This small molecule binds to this protein.
Small molecule (SMILES): Nc1ncnc2c1ncn2[C@@H]1O[C@H](CO[P](=O)(O)O[P](=O)(O)NP(=O)(O)O)[C@@H](O)[C@H]1O

Sequence of chain 1.A:
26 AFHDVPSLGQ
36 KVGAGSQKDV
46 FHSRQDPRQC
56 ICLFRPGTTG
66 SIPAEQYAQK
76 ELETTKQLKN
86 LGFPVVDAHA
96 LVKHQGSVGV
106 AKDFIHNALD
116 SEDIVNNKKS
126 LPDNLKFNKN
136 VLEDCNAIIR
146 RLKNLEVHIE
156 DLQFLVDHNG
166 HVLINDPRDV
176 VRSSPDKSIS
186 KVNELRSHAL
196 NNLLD

Binding-site contacts:
Ligand atom C2 contacts residue PHE109 of chain 1.A at 3.6 Å (hydrophobic).
Ligand atom N6 contacts residue ASP108 of chain 1.A at 2.8 Å (salt-bridge).
Ligand atom C6 contacts residue LEU160 of chain 1.A at 3.6 Å (hydrophobic).
Ligand atom O5' contacts residue VAL45 of chain 1.A at 3.6 Å.
Ligand atom O4' contacts residue GLY38 of chain 1.A at 3.6 Å.
Ligand atom N3B contacts residue ASP171 of chain 1.A at 3.7 Å.
Ligand atom O1A contacts residue LYS43 of chain 1.A at 3.6 Å.
Ligand atom O1A contacts residue ASP171 of chain 1.A at 2.4 Å (salt-bridge).
Ligand atom C6 contacts residue ASP108 of chain 1.A at 3.7 Å.
Ligand atom O2B contacts residue SER41 of chain 1.A at 3.0 Å (h-bond).
Ligand atom N1 contacts residue ASP108 of chain 1.A at 3.8 Å.
Ligand atom N1 contacts residue PHE109 of chain 1.A at 3.7 Å.
Ligand atom O2B contacts residue GLY40 of chain 1.A at 3.2 Å.
Ligand atom PA contacts residue ASP171 of chain 1.A at 3.3 Å.
Ligand atom O1G contacts residue GLN158 of chain 1.A at 3.0 Å (h-bond).
Ligand atom O3' contacts residue ASP115 of chain 1.A at 2.5 Å (salt-bridge).
Ligand atom O2A contacts residue ASP171 of chain 1.A at 3.4 Å (salt-bridge).
Ligand atom O2B contacts residue GLN42 of chain 1.A at 2.7 Å (h-bond).
Ligand atom C6 contacts residue CYS55 of chain 1.A at 3.6 Å (hydrophobic).
Ligand atom O2A contacts residue ASP115 of chain 1.A at 3.6 Å.
Ligand atom O1A contacts residue ASN170 of chain 1.A at 3.7 Å.
Ligand atom N1 contacts residue ILE110 of chain 1.A at 2.9 Å (h-bond).
Ligand atom C5' contacts residue ALA39 of chain 1.A at 3.7 Å (hydrophobic).
Ligand atom O2B contacts residue LYS43 of chain 1.A at 2.9 Å (salt-bridge).
Ligand atom C5' contacts residue GLY40 of chain 1.A at 3.6 Å.
Ligand atom O1B contacts residue LYS43 of chain 1.A at 2.8 Å (salt-bridge).
Ligand atom C2 contacts residue ILE110 of chain 1.A at 3.3 Å (hydrophobic).
Ligand atom O3A contacts residue GLY40 of chain 1.A at 3.8 Å.
Ligand atom N6 contacts residue VAL91 of chain 1.A at 3.5 Å.
Ligand atom O2' contacts residue ASP115 of chain 1.A at 3.3 Å (salt-bridge).
Ligand atom C5 contacts residue LEU160 of chain 1.A at 3.6 Å (hydrophobic).
Ligand atom C8 contacts residue VAL45 of chain 1.A at 3.5 Å (hydrophobic).
Ligand atom O4' contacts residue VAL45 of chain 1.A at 3.5 Å.
Ligand atom C3' contacts residue ASP115 of chain 1.A at 3.1 Å.
Ligand atom C4' contacts residue ALA39 of chain 1.A at 3.8 Å (hydrophobic).
Ligand atom O2G contacts residue SER41 of chain 1.A at 2.7 Å (h-bond).
Ligand atom C2' contacts residue ASP115 of chain 1.A at 3.1 Å.
Ligand atom O1B contacts residue ASP171 of chain 1.A at 3.6 Å.
Ligand atom N6 contacts residue CYS55 of chain 1.A at 3.4 Å (h-bond).
Ligand atom O3G contacts residue GLY40 of chain 1.A at 3.4 Å.